Sequence of chain 1.C:
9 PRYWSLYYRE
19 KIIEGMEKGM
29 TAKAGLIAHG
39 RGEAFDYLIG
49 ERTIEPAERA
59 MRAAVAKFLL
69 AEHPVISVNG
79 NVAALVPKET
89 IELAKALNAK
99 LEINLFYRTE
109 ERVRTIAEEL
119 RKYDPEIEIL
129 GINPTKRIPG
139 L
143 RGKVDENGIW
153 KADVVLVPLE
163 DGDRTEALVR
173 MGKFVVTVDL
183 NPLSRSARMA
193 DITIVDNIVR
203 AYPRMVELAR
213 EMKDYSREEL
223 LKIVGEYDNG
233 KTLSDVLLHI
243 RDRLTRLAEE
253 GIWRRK

Binding-site contacts:
Ligand atom C4' contacts residue ASP181 of chain 1.C at 3.4 Å.
Ligand atom O2P contacts residue ALA36 of chain 1.C at 3.5 Å.
Ligand atom N1 contacts residue ILE200 of chain 1.C at 3.0 Å (h-bond).
Ligand atom N1 contacts residue ASN199 of chain 1.C at 3.5 Å.
Ligand atom O3' contacts residue ASN183 of chain 1.C at 3.7 Å.
Ligand atom O3' contacts residue ASP181 of chain 1.C at 2.4 Å (salt-bridge).
Ligand atom N6 contacts residue ASN199 of chain 1.C at 3.3 Å (h-bond).
Ligand atom C16 contacts residue ASN79 of chain 1.C at 3.7 Å.
Ligand atom O16 contacts residue PHE104 of chain 1.C at 2.8 Å (h-bond).
Ligand atom O13 contacts residue LEU161 of chain 1.C at 2.9 Å (h-bond).
Ligand atom C4 contacts residue LEU161 of chain 1.C at 3.5 Å (hydrophobic).
Ligand atom O15 contacts residue TYR105 of chain 1.C at 3.1 Å (h-bond).
Ligand atom C14 contacts residue LEU161 of chain 1.C at 3.3 Å (hydrophobic).
Ligand atom C2 contacts residue ASP198 of chain 1.C at 3.4 Å.
Ligand atom C8 contacts residue ALA36 of chain 1.C at 3.2 Å (hydrophobic).
Ligand atom N3 contacts residue LEU182 of chain 1.C at 3.0 Å (h-bond).
Ligand atom C6 contacts residue LEU182 of chain 1.C at 3.7 Å (hydrophobic).
Ligand atom C1' contacts residue ASP181 of chain 1.C at 3.4 Å.
Ligand atom P1 contacts residue PHE104 of chain 1.C at 3.6 Å.
Ligand atom O2P contacts residue ARG39 of chain 1.C at 3.2 Å (salt-bridge).
Ligand atom P1 contacts residue ARG110 of chain 1.C at 3.5 Å.
Ligand atom O17 contacts residue ASN77 of chain 1.C at 3.6 Å.
Ligand atom C5 contacts residue LEU161 of chain 1.C at 3.5 Å (hydrophobic).
Ligand atom O16 contacts residue LEU103 of chain 1.C at 3.3 Å.
Ligand atom O15 contacts residue PHE104 of chain 1.C at 3.3 Å (h-bond).
Ligand atom C8 contacts residue GLY40 of chain 1.C at 3.7 Å.
Ligand atom O4' contacts residue LEU161 of chain 1.C at 3.3 Å.
Ligand atom O17 contacts residue ARG110 of chain 1.C at 2.7 Å (salt-bridge).
Ligand atom O15 contacts residue ARG110 of chain 1.C at 2.8 Å (salt-bridge).
Ligand atom C3' contacts residue ASP181 of chain 1.C at 3.5 Å.
Ligand atom O2' contacts residue GLY40 of chain 1.C at 3.5 Å (h-bond).
Ligand atom O17 contacts residue GLY78 of chain 1.C at 2.8 Å (h-bond).
Ligand atom O1P contacts residue ASP163 of chain 1.C at 3.4 Å.
Ligand atom N7 contacts residue LEU161 of chain 1.C at 3.5 Å.
Ligand atom O16 contacts residue ASN77 of chain 1.C at 3.5 Å.
Ligand atom C2 contacts residue ILE200 of chain 1.C at 3.6 Å (hydrophobic).
Ligand atom O5' contacts residue GLU162 of chain 1.C at 3.5 Å (salt-bridge).
Ligand atom N1 contacts residue LEU182 of chain 1.C at 3.6 Å.
Ligand atom N3 contacts residue ASP181 of chain 1.C at 3.7 Å.
Ligand atom C2 contacts residue LEU182 of chain 1.C at 3.5 Å (hydrophobic).

A protein and the small-molecule ligand that binds it are described below.
Small molecule (SMILES): CC(C)(COP(=O)(O)O)[C@@H](O)C(=O)OP(=O)(O)OC[C@H]1O[C@@H](n2cnc3c(N)ncnc32)[C@H](O)[C@@H]1O